Sequence of chain 1.D:
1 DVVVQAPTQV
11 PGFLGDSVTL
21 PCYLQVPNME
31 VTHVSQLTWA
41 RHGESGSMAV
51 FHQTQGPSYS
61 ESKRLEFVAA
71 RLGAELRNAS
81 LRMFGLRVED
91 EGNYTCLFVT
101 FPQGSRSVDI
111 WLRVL

Binding-site contacts:
Ligand atom C8 contacts residue TYR23 of chain 1.D at 3.8 Å (hydrophobic).
Ligand atom O7 contacts residue TYR23 of chain 1.D at 3.6 Å.
Ligand atom C7 contacts residue TYR23 of chain 1.D at 3.7 Å (hydrophobic).
Ligand atom N2 contacts residue TYR23 of chain 1.D at 4.0 Å.
Ligand atom C1 contacts residue ASN78 of chain 1.D at 2.6 Å.
Ligand atom C2 contacts residue ASN78 of chain 1.D at 3.1 Å.
Ligand atom C7 contacts residue ASN78 of chain 1.D at 3.5 Å.
Ligand atom O7 contacts residue ASN78 of chain 1.D at 3.7 Å.
Ligand atom C1 contacts residue SER80 of chain 1.D at 3.9 Å.
Ligand atom N2 contacts residue ASN78 of chain 1.D at 2.7 Å (h-bond).
Ligand atom O5 contacts residue ASN78 of chain 1.D at 3.9 Å.

This small molecule binds to this protein.
Small molecule (SMILES): CC(=O)N[C@@H]1[C@@H](O)[C@H](O)[C@@H](CO)O[C@H]1O